Sequence of chain 1.A:
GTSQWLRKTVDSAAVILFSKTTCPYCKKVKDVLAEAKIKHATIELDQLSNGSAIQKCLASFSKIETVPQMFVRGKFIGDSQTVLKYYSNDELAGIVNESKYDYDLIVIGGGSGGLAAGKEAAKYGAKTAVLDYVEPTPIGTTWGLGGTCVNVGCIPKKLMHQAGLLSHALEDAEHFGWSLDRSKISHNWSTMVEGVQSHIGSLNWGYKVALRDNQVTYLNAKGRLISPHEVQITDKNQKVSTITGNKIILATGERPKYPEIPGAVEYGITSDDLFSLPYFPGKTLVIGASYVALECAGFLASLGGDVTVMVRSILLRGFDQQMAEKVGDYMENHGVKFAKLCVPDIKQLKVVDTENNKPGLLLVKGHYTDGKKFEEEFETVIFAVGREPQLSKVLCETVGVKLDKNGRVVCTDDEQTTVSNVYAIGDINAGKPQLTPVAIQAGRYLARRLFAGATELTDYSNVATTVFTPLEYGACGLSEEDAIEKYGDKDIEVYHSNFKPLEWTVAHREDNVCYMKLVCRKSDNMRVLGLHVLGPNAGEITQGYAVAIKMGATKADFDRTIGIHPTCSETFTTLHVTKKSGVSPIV

Binding-site contacts:
Ligand atom O1 contacts residue GLU331 of chain 1.A at 3.5 Å (salt-bridge).
Ligand atom C5 contacts residue ASP335 of chain 1.A at 3.1 Å.
Ligand atom C2 contacts residue GLU331 of chain 1.A at 4.4 Å.
Ligand atom C7 contacts residue LYS346 of chain 1.A at 3.9 Å.
Ligand atom C7 contacts residue LEU321 of chain 1.A at 4.3 Å (hydrophobic).
Ligand atom N1 contacts residue GLU331 of chain 1.A at 4.1 Å.
Ligand atom C6 contacts residue GLU331 of chain 1.A at 4.4 Å.
Ligand atom C7 contacts residue GLU338 of chain 1.A at 4.2 Å.
Ligand atom O3 contacts residue ASP335 of chain 1.A at 4.2 Å.
Ligand atom C11 contacts residue LEU321 of chain 1.A at 4.1 Å (hydrophobic).
Ligand atom C1 contacts residue ASP335 of chain 1.A at 3.1 Å.
Ligand atom N1 contacts residue ASP335 of chain 1.A at 2.8 Å (salt-bridge).
Ligand atom C6 contacts residue ASP335 of chain 1.A at 3.5 Å.
Ligand atom C6 contacts residue LEU321 of chain 1.A at 4.4 Å (hydrophobic).
Ligand atom N2 contacts residue GLU331 of chain 1.A at 3.7 Å.
Ligand atom C7 contacts residue ASP335 of chain 1.A at 3.7 Å.
Ligand atom N2 contacts residue ASP335 of chain 1.A at 2.5 Å (salt-bridge).
Ligand atom C5 contacts residue GLU331 of chain 1.A at 4.1 Å.
Ligand atom C3 contacts residue GLU331 of chain 1.A at 3.2 Å.
Ligand atom C2 contacts residue ASP335 of chain 1.A at 3.5 Å.
Ligand atom C8 contacts residue PHE344 of chain 1.A at 3.8 Å (hydrophobic).
Ligand atom C9 contacts residue LYS346 of chain 1.A at 3.8 Å.
Ligand atom C8 contacts residue LEU321 of chain 1.A at 4.0 Å (hydrophobic).
Ligand atom C10 contacts residue LEU321 of chain 1.A at 3.8 Å (hydrophobic).
Ligand atom C4 contacts residue ASP335 of chain 1.A at 4.5 Å.
Ligand atom C10 contacts residue LYS346 of chain 1.A at 4.4 Å.
Ligand atom C9 contacts residue LEU321 of chain 1.A at 3.8 Å (hydrophobic).
Ligand atom C9 contacts residue PHE344 of chain 1.A at 3.9 Å (hydrophobic).
Ligand atom O3 contacts residue GLU331 of chain 1.A at 4.3 Å.
Ligand atom C8 contacts residue LYS346 of chain 1.A at 3.4 Å.
Ligand atom C7 contacts residue GLY334 of chain 1.A at 3.9 Å.

A small-molecule ligand and the protein it binds are described below.
Small molecule (SMILES): CC(CO)(CO)NC(=O)Nc1ccccc1